A small-molecule ligand and the protein it binds are described below.
Small molecule (SMILES): CCCCCCCC(=O)OC[C@H](COP(=O)(O)O[C@@H]1[C@H](O)[C@H](O)[C@@H](OP(=O)(O)O)[C@H](OP(=O)(O)O)[C@H]1O)OC(=O)CCCCCCC

Binding-site contacts:
Ligand atom O6 contacts residue SER423 of chain 1.D at 3.0 Å (h-bond).
Ligand atom C3A contacts residue ILE427 of chain 1.D at 3.7 Å (hydrophobic).
Ligand atom C6A contacts residue LEU430 of chain 1.D at 3.8 Å (hydrophobic).
Ligand atom C3C contacts residue PHE345 of chain 1.D at 3.5 Å (hydrophobic).
Ligand atom C2C contacts residue PHE345 of chain 1.D at 4.2 Å (hydrophobic).
Ligand atom C2B contacts residue THR341 of chain 1.D at 4.2 Å.
Ligand atom C3B contacts residue THR341 of chain 1.D at 4.0 Å.
Ligand atom C2B contacts residue PHE345 of chain 1.D at 4.0 Å (hydrophobic).
Ligand atom P5 contacts residue SER423 of chain 1.D at 3.8 Å.
Ligand atom O53 contacts residue SER423 of chain 1.D at 3.5 Å (h-bond).
Ligand atom C2C contacts residue ILE427 of chain 1.D at 4.2 Å (hydrophobic).
Ligand atom O11 contacts residue ARG284 of chain 1.D at 4.2 Å.
Ligand atom C4B contacts residue THR341 of chain 1.D at 3.7 Å.
Ligand atom O6 contacts residue ARG284 of chain 1.D at 3.3 Å (salt-bridge).
Ligand atom C5A contacts residue ILE427 of chain 1.D at 3.8 Å (hydrophobic).
Ligand atom O3C contacts residue PHE345 of chain 1.D at 3.2 Å.
Ligand atom C8A contacts residue LEU430 of chain 1.D at 4.1 Å (hydrophobic).
Ligand atom O12 contacts residue SER425 of chain 1.D at 3.3 Å.
Ligand atom O13 contacts residue PHE345 of chain 1.D at 3.3 Å.
Ligand atom O53 contacts residue ASN422 of chain 1.D at 3.1 Å (h-bond).
Ligand atom P5 contacts residue ARG348 of chain 1.D at 3.7 Å.
Ligand atom C1C contacts residue PHE345 of chain 1.D at 3.6 Å (hydrophobic).
Ligand atom C2A contacts residue ILE427 of chain 1.D at 4.2 Å (hydrophobic).
Ligand atom O11 contacts residue PHE345 of chain 1.D at 3.2 Å.
Ligand atom P1 contacts residue SER425 of chain 1.D at 3.4 Å.
Ligand atom C4A contacts residue LEU430 of chain 1.D at 3.7 Å (hydrophobic).
Ligand atom O51 contacts residue SER423 of chain 1.D at 3.1 Å (h-bond).
Ligand atom O53 contacts residue ARG348 of chain 1.D at 2.8 Å (salt-bridge).
Ligand atom C5B contacts residue THR341 of chain 1.D at 4.0 Å.
Ligand atom O52 contacts residue ARG348 of chain 1.D at 3.4 Å (salt-bridge).
Ligand atom C6 contacts residue SER423 of chain 1.D at 4.2 Å.
Ligand atom O11 contacts residue SER425 of chain 1.D at 2.4 Å (h-bond).
Ligand atom P1 contacts residue PHE345 of chain 1.D at 3.8 Å.
Ligand atom O2C contacts residue ILE427 of chain 1.D at 3.4 Å.
Ligand atom O12 contacts residue LYS426 of chain 1.D at 3.6 Å (salt-bridge).
Ligand atom O1 contacts residue PHE345 of chain 1.D at 4.0 Å.
Ligand atom O1B contacts residue PHE345 of chain 1.D at 3.5 Å.
Ligand atom C1B contacts residue PHE345 of chain 1.D at 3.5 Å (hydrophobic).
Ligand atom C4A contacts residue ILE427 of chain 1.D at 3.8 Å (hydrophobic).
Ligand atom C1C contacts residue ILE427 of chain 1.D at 3.7 Å (hydrophobic).

Sequence of chain 1.D:
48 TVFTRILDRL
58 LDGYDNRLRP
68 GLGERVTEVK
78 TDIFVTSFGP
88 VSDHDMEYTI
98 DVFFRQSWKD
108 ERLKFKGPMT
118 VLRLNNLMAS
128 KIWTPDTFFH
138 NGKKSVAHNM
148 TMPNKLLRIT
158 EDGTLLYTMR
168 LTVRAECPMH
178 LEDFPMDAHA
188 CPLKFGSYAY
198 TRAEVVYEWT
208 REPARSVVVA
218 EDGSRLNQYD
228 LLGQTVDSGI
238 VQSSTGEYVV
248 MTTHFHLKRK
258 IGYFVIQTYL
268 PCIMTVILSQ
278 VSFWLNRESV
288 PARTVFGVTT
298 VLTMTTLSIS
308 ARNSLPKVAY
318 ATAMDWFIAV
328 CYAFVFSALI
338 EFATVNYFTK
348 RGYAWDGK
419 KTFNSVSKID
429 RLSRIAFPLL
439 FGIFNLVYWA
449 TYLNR